The small molecule below binds the protein below.
Small molecule (SMILES): CC[C@H](C)[C@H](N)C(=O)N[C@@H](CO)C(=O)N[C@@H](CCC(=O)O)C(=O)N[C@H](C=O)C(C)C

Binding-site contacts:
Ligand atom O contacts residue SER6 of chain 21.E at 4.1 Å.
Ligand atom OE2 contacts residue VAL4 of chain 21.E at 4.1 Å.
Ligand atom C contacts residue VAL4 of chain 21.E at 3.8 Å (hydrophobic).
Ligand atom CB contacts residue GLN3 of chain 21.E at 4.1 Å.
Ligand atom O contacts residue ALA2 of chain 21.E at 4.0 Å.
Ligand atom O contacts residue SER5 of chain 21.E at 3.8 Å.
Ligand atom CD1 contacts residue VAL4 of chain 21.E at 3.9 Å (hydrophobic).
Ligand atom C contacts residue ALA2 of chain 21.E at 3.3 Å (hydrophobic).
Ligand atom C contacts residue GLN3 of chain 21.E at 4.3 Å.
Ligand atom CG2 contacts residue SER5 of chain 21.E at 3.1 Å.
Ligand atom N contacts residue ALA2 of chain 21.E at 2.8 Å (h-bond).
Ligand atom CA contacts residue ALA2 of chain 21.E at 3.9 Å (hydrophobic).
Ligand atom OE1 contacts residue VAL4 of chain 21.E at 3.6 Å (h-bond).
Ligand atom CB contacts residue VAL4 of chain 21.E at 4.3 Å (hydrophobic).
Ligand atom CG contacts residue VAL4 of chain 21.E at 4.2 Å (hydrophobic).
Ligand atom CB contacts residue MYR1 of chain 25.H at 4.3 Å.
Ligand atom OE2 contacts residue ASN25 of chain 21.E at 3.4 Å (h-bond).
Ligand atom OG contacts residue GLN3 of chain 21.E at 3.0 Å (h-bond).
Ligand atom OG contacts residue ALA2 of chain 21.E at 3.9 Å.
Ligand atom CG1 contacts residue GLN3 of chain 21.E at 3.1 Å.
Ligand atom N contacts residue ALA2 of chain 21.E at 4.3 Å.
Ligand atom C contacts residue ALA2 of chain 21.E at 4.3 Å (hydrophobic).
Ligand atom O contacts residue VAL4 of chain 21.E at 4.0 Å.
Ligand atom CD contacts residue VAL4 of chain 21.E at 3.8 Å (hydrophobic).
Ligand atom CG2 contacts residue ALA2 of chain 21.E at 3.9 Å (hydrophobic).
Ligand atom O contacts residue VAL4 of chain 21.E at 3.0 Å (h-bond).
Ligand atom CB contacts residue VAL4 of chain 21.E at 3.9 Å (hydrophobic).
Ligand atom CB contacts residue ALA2 of chain 21.E at 3.5 Å (hydrophobic).
Ligand atom OE1 contacts residue SER5 of chain 21.E at 4.2 Å.
Ligand atom CG2 contacts residue VAL4 of chain 21.E at 3.8 Å (hydrophobic).
Ligand atom CG2 contacts residue MYR1 of chain 25.H at 3.7 Å.
Ligand atom CB contacts residue GLN3 of chain 21.E at 3.8 Å.
Ligand atom CA contacts residue VAL4 of chain 21.E at 3.0 Å (hydrophobic).
Ligand atom O contacts residue GLN3 of chain 21.E at 3.4 Å (h-bond).
Ligand atom N contacts residue VAL4 of chain 21.E at 2.8 Å (h-bond).
Ligand atom CG2 contacts residue GLN3 of chain 21.E at 3.3 Å.
Ligand atom CA contacts residue ALA2 of chain 21.E at 3.0 Å (hydrophobic).
Ligand atom CA contacts residue VAL4 of chain 21.E at 4.0 Å (hydrophobic).
Ligand atom N contacts residue VAL4 of chain 21.E at 4.1 Å.
Ligand atom C contacts residue VAL4 of chain 21.E at 3.4 Å (hydrophobic).

Sequence of chain 21.E:
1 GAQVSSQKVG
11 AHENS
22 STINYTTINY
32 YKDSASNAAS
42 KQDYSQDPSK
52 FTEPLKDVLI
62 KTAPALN